Binding-site contacts:
Ligand atom OG1 contacts residue SER97 of chain 1.B at 3.7 Å.
Ligand atom CD2 contacts residue ARG89 of chain 1.B at 3.5 Å.
Ligand atom CG contacts residue ASN47 of chain 1.B at 3.4 Å.
Ligand atom O1P contacts residue GLN99 of chain 1.B at 2.9 Å (h-bond).
Ligand atom CB contacts residue GLY46 of chain 1.B at 3.8 Å.
Ligand atom CE contacts residue PRO52 of chain 1.B at 3.7 Å (hydrophobic).
Ligand atom C contacts residue PHE95 of chain 1.B at 3.5 Å (hydrophobic).
Ligand atom CE2 contacts residue ARG89 of chain 1.B at 3.4 Å.
Ligand atom OG1 contacts residue ARG20 of chain 1.B at 2.9 Å (salt-bridge).
Ligand atom CD contacts residue GLU94 of chain 1.B at 3.2 Å.
Ligand atom O contacts residue GLY46 of chain 1.B at 3.4 Å.
Ligand atom SD contacts residue VAL53 of chain 1.B at 3.7 Å.
Ligand atom O contacts residue PHE95 of chain 1.B at 3.5 Å.
Ligand atom SD contacts residue GLY44 of chain 1.B at 3.6 Å.
Ligand atom SD contacts residue GLY46 of chain 1.B at 3.2 Å (h-bond).
Ligand atom CG2 contacts residue PHE95 of chain 1.B at 3.8 Å (hydrophobic).
Ligand atom CG contacts residue GLU94 of chain 1.B at 3.3 Å.
Ligand atom N contacts residue PHE95 of chain 1.B at 3.4 Å.
Ligand atom N contacts residue GLY44 of chain 1.B at 3.3 Å (h-bond).
Ligand atom P contacts residue SER97 of chain 1.B at 3.5 Å.
Ligand atom O contacts residue ILE45 of chain 1.B at 3.5 Å (h-bond).
Ligand atom O1P contacts residue SER97 of chain 1.B at 3.3 Å (h-bond).
Ligand atom O2P contacts residue TYR54 of chain 1.B at 3.7 Å.
Ligand atom CG contacts residue GLY46 of chain 1.B at 3.6 Å.
Ligand atom O contacts residue PHE95 of chain 1.B at 3.3 Å.
Ligand atom O3P contacts residue TYR54 of chain 1.B at 2.6 Å (h-bond).
Ligand atom CE contacts residue TYR54 of chain 1.B at 3.5 Å (hydrophobic).
Ligand atom CB contacts residue GLY44 of chain 1.B at 3.4 Å.
Ligand atom O contacts residue ARG20 of chain 1.B at 3.1 Å (salt-bridge).
Ligand atom P contacts residue TYR54 of chain 1.B at 3.7 Å.
Ligand atom CB contacts residue TYR54 of chain 1.B at 3.7 Å (hydrophobic).
Ligand atom O1P contacts residue ASN98 of chain 1.B at 2.9 Å (h-bond).
Ligand atom CA contacts residue PHE95 of chain 1.B at 3.6 Å (hydrophobic).
Ligand atom CD2 contacts residue ILE45 of chain 1.B at 3.7 Å (hydrophobic).
Ligand atom CD2 contacts residue PHE91 of chain 1.B at 3.7 Å (hydrophobic).
Ligand atom O3P contacts residue SER97 of chain 1.B at 2.5 Å (h-bond).
Ligand atom SD contacts residue PRO52 of chain 1.B at 3.6 Å.
Ligand atom CB contacts residue ILE45 of chain 1.B at 3.7 Å (hydrophobic).
Ligand atom O3P contacts residue GLN99 of chain 1.B at 3.7 Å.
Ligand atom CE contacts residue GLY44 of chain 1.B at 3.6 Å.

Sequence of chain 1.B:
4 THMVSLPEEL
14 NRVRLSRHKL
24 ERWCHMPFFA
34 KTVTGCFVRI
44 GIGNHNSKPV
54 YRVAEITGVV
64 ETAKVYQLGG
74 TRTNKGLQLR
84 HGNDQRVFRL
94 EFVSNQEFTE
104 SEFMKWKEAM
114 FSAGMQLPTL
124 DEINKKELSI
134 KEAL

A small-molecule ligand and the protein it binds are described below.
Small molecule (SMILES): CSCC[C@H](NC(=O)[C@@H]1CCCN1C(=O)[C@@H](NC(=O)[C@H](CCCNC(N)=[NH2+])NC(=O)[C@H](CO)NC(=O)CN)[C@@H](C)OP(=O)(O)O)C(=O)N[C@@H](Cc1ccc(O)cc1)C(=O)NCC=O